Binding-site contacts:
Ligand atom C contacts residue ASP101 of chain 2.A at 4.1 Å.
Ligand atom OXT contacts residue SER71 of chain 2.A at 2.9 Å (h-bond).
Ligand atom OXT contacts residue THR29 of chain 2.A at 3.7 Å.
Ligand atom CA contacts residue THR29 of chain 2.A at 3.2 Å.
Ligand atom OD2 contacts residue THR100 of chain 2.A at 2.6 Å (h-bond).
Ligand atom CG contacts residue THR100 of chain 2.A at 3.1 Å.
Ligand atom CA contacts residue ASN39 of chain 1.A at 3.5 Å.
Ligand atom O contacts residue ASP70 of chain 2.A at 3.7 Å.
Ligand atom C contacts residue GLY99 of chain 2.A at 3.5 Å.
Ligand atom OXT contacts residue ASP70 of chain 2.A at 3.1 Å (salt-bridge).
Ligand atom C contacts residue ASP70 of chain 2.A at 3.2 Å.
Ligand atom CB contacts residue THR100 of chain 2.A at 3.7 Å.
Ligand atom OD1 contacts residue THR29 of chain 2.A at 3.0 Å (h-bond).
Ligand atom N contacts residue ASP70 of chain 2.A at 2.8 Å (salt-bridge).
Ligand atom O contacts residue ASP101 of chain 2.A at 2.9 Å (salt-bridge).
Ligand atom CG contacts residue THR29 of chain 2.A at 2.9 Å.
Ligand atom N contacts residue LEU72 of chain 2.A at 3.9 Å.
Ligand atom OD2 contacts residue ALA126 of chain 2.A at 3.4 Å (h-bond).
Ligand atom CB contacts residue ASP101 of chain 2.A at 3.5 Å.
Ligand atom N contacts residue ASP101 of chain 2.A at 2.8 Å (salt-bridge).
Ligand atom O contacts residue SER71 of chain 2.A at 2.6 Å (h-bond).
Ligand atom OD1 contacts residue GLY99 of chain 2.A at 3.3 Å.
Ligand atom OXT contacts residue GLY28 of chain 2.A at 3.3 Å.
Ligand atom OD2 contacts residue THR29 of chain 2.A at 3.4 Å (h-bond).
Ligand atom CA contacts residue ASP101 of chain 2.A at 3.7 Å.
Ligand atom N contacts residue ASN39 of chain 1.A at 2.9 Å (h-bond).
Ligand atom OD1 contacts residue THR100 of chain 2.A at 2.9 Å (h-bond).
Ligand atom CG contacts residue ALA126 of chain 2.A at 4.0 Å (hydrophobic).
Ligand atom O contacts residue THR100 of chain 2.A at 3.2 Å (h-bond).
Ligand atom CB contacts residue ASN39 of chain 1.A at 3.9 Å.
Ligand atom OXT contacts residue GLY99 of chain 2.A at 3.2 Å.
Ligand atom C contacts residue THR100 of chain 2.A at 3.9 Å.
Ligand atom CA contacts residue ASP70 of chain 2.A at 3.5 Å.
Ligand atom O contacts residue GLY99 of chain 2.A at 3.3 Å.
Ligand atom C contacts residue THR29 of chain 2.A at 4.2 Å.
Ligand atom C contacts residue SER71 of chain 2.A at 3.5 Å.
Ligand atom OD1 contacts residue GLY28 of chain 2.A at 4.0 Å.
Ligand atom OD2 contacts residue MET127 of chain 2.A at 4.0 Å.
Ligand atom CB contacts residue THR29 of chain 2.A at 3.0 Å.
Ligand atom OD1 contacts residue ALA126 of chain 2.A at 4.0 Å.

Sequence of chain 1.A:
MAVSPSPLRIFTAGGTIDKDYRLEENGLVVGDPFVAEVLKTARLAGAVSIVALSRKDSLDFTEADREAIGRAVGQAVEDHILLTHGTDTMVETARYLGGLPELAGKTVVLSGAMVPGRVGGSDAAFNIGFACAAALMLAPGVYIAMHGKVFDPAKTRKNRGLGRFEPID

A protein and the small-molecule ligand that binds it are described below.
Small molecule (SMILES): N[C@@H](CC(=O)O)C(=O)O

Sequence of chain 2.A:
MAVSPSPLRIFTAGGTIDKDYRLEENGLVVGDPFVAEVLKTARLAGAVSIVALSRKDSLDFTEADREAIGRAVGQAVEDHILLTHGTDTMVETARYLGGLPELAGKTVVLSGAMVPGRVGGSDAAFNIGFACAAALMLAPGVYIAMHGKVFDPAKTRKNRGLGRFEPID